Sequence of chain 5.A:
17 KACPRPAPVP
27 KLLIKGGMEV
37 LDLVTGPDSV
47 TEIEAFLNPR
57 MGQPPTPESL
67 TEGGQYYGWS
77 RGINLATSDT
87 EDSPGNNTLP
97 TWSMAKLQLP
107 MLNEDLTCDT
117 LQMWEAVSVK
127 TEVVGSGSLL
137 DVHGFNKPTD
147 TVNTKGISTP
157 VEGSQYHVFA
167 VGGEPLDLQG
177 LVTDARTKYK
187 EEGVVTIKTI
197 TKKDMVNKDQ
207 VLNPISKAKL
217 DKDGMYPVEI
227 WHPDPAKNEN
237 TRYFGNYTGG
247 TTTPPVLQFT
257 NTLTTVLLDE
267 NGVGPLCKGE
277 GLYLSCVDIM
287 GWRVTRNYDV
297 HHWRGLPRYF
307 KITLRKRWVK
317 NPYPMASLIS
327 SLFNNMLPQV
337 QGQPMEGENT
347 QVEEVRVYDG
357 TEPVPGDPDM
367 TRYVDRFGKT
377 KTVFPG

Binding-site contacts:
Ligand atom C1 contacts residue GLY78 of chain 5.A at 3.7 Å.
Ligand atom N5 contacts residue TYR72 of chain 5.A at 3.4 Å (h-bond).
Ligand atom C4 contacts residue HIS298 of chain 5.A at 3.2 Å.
Ligand atom O1A contacts residue LYS186 of chain 5.A at 2.8 Å (salt-bridge).
Ligand atom O1A contacts residue GLY78 of chain 5.A at 3.2 Å (h-bond).
Ligand atom C3 contacts residue GLY78 of chain 5.A at 3.6 Å.
Ligand atom C5 contacts residue ASN93 of chain 5.A at 3.6 Å.
Ligand atom C11 contacts residue ASP85 of chain 5.B at 4.0 Å.
Ligand atom C3 contacts residue GLY78 of chain 5.A at 4.0 Å.
Ligand atom O8 contacts residue TYR72 of chain 5.A at 4.3 Å.
Ligand atom O3 contacts residue GLY78 of chain 5.A at 3.3 Å.
Ligand atom O4 contacts residue THR291 of chain 5.A at 3.5 Å.
Ligand atom O1B contacts residue SER89 of chain 5.A at 3.1 Å (h-bond).
Ligand atom O1A contacts residue HIS298 of chain 5.A at 3.9 Å.
Ligand atom O4 contacts residue ASN80 of chain 5.A at 4.3 Å.
Ligand atom O4 contacts residue GLY78 of chain 5.A at 3.1 Å.
Ligand atom O1A contacts residue ARG77 of chain 5.A at 3.2 Å (salt-bridge).
Ligand atom O4 contacts residue ILE79 of chain 5.A at 4.0 Å.
Ligand atom C6 contacts residue TYR72 of chain 5.A at 4.0 Å (hydrophobic).
Ligand atom C5 contacts residue TYR72 of chain 5.A at 3.9 Å (hydrophobic).
Ligand atom O4 contacts residue VAL296 of chain 5.A at 3.9 Å.
Ligand atom C1 contacts residue LYS186 of chain 5.A at 3.9 Å.
Ligand atom O6 contacts residue ASN93 of chain 5.A at 3.0 Å (h-bond).
Ligand atom C4 contacts residue TYR72 of chain 5.A at 3.8 Å (hydrophobic).
Ligand atom C1 contacts residue SER89 of chain 5.A at 3.5 Å.
Ligand atom O1B contacts residue ARG77 of chain 5.A at 2.9 Å (salt-bridge).
Ligand atom C4 contacts residue ASN93 of chain 5.A at 4.2 Å.
Ligand atom O1A contacts residue TYR72 of chain 5.A at 3.5 Å.
Ligand atom C4 contacts residue GLY78 of chain 5.A at 3.4 Å.
Ligand atom C6 contacts residue ASN93 of chain 5.A at 3.0 Å.
Ligand atom O1B contacts residue TYR72 of chain 5.A at 4.1 Å.
Ligand atom C1 contacts residue TYR72 of chain 5.A at 4.1 Å (hydrophobic).
Ligand atom C2 contacts residue GLY78 of chain 5.A at 3.9 Å.
Ligand atom O8 contacts residue ARG77 of chain 5.A at 3.2 Å (salt-bridge).
Ligand atom O10 contacts residue THR291 of chain 5.A at 4.3 Å.
Ligand atom O4 contacts residue HIS298 of chain 5.A at 2.7 Å (h-bond).
Ligand atom O1A contacts residue SER89 of chain 5.A at 3.1 Å (h-bond).
Ligand atom C3 contacts residue VAL296 of chain 5.A at 3.7 Å (hydrophobic).
Ligand atom C1 contacts residue ARG77 of chain 5.A at 3.6 Å.
Ligand atom C3 contacts residue HIS298 of chain 5.A at 3.6 Å.

This protein binds this small molecule.
Small molecule (SMILES): CC(=O)N[C@@H]1[C@@H](O[C@@H]2O[C@H](CO)[C@H](O)[C@H](O[C@]3(C(=O)O)C[C@H](O)[C@@H](NC(C)=O)[C@H]([C@H](O)[C@H](O)CO)O3)[C@H]2O)[C@H](O)[C@@H](CO[C@]2(C(=O)O)C[C@H](O)[C@@H](NC(C)=O)[C@H]([C@H](O)[C@H](O)CO)O2)O[C@H]1O

Sequence of chain 5.B:
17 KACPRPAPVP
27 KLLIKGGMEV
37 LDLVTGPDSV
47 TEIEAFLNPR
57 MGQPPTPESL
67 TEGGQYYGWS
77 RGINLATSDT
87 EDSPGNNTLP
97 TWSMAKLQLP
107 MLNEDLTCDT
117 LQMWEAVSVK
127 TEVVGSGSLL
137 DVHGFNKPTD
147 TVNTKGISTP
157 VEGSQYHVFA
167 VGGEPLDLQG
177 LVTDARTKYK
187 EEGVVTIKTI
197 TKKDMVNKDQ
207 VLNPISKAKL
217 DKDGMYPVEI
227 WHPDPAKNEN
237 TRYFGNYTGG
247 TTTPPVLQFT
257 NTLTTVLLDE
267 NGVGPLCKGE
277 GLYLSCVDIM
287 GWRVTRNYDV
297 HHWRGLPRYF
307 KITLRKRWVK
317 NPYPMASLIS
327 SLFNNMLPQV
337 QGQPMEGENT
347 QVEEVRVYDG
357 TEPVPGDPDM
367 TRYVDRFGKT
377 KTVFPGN